Sequence of chain 54.F:
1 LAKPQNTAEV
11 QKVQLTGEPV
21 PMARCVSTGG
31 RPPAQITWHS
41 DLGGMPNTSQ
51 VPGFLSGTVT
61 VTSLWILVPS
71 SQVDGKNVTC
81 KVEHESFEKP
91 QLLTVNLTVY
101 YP

The protein below binds the small molecule below.
Small molecule (SMILES): CC(=O)N[C@H]1[C@H](O[C@H]2[C@H](O)[C@@H](NC(C)=O)CO[C@@H]2CO)O[C@H](CO)[C@@H](O)[C@@H]1O

Binding-site contacts:
Ligand atom C3 contacts residue ASN77 of chain 54.F at 3.7 Å.
Ligand atom N2 contacts residue ASN77 of chain 54.F at 2.8 Å (h-bond).
Ligand atom C2 contacts residue ASN77 of chain 54.F at 2.3 Å.
Ligand atom N2 contacts residue NAG1 of chain 54.L at 4.2 Å.
Ligand atom C7 contacts residue NAG1 of chain 54.L at 4.3 Å.
Ligand atom C8 contacts residue NAG1 of chain 54.L at 4.3 Å.
Ligand atom O6 contacts residue THR94 of chain 54.F at 4.0 Å.
Ligand atom O5 contacts residue NAG1 of chain 54.L at 4.2 Å.
Ligand atom C5 contacts residue NAG1 of chain 54.L at 4.5 Å.
Ligand atom C8 contacts residue ASN77 of chain 54.F at 4.1 Å.
Ligand atom C7 contacts residue ASN77 of chain 54.F at 2.7 Å.
Ligand atom C6 contacts residue THR94 of chain 54.F at 4.0 Å.
Ligand atom O5 contacts residue THR94 of chain 54.F at 3.8 Å.
Ligand atom C5 contacts residue ASN77 of chain 54.F at 3.7 Å.
Ligand atom C1 contacts residue NAG1 of chain 54.L at 3.4 Å.
Ligand atom C2 contacts residue NAG1 of chain 54.L at 4.3 Å.
Ligand atom C4 contacts residue ASN77 of chain 54.F at 4.2 Å.
Ligand atom O5 contacts residue ASN77 of chain 54.F at 2.4 Å (h-bond).
Ligand atom O7 contacts residue ASN77 of chain 54.F at 2.3 Å (h-bond).
Ligand atom C1 contacts residue ASN77 of chain 54.F at 1.5 Å.